Binding-site contacts:
Ligand atom C1 contacts residue GLY279 of chain 1.B at 4.0 Å.
Ligand atom C3 contacts residue PHE85 of chain 1.B at 3.8 Å (hydrophobic).
Ligand atom C10 contacts residue ASN275 of chain 1.B at 4.2 Å.
Ligand atom C8 contacts residue HEM1 of chain 1.G at 3.6 Å.
Ligand atom C4 contacts residue PHE96 of chain 1.B at 3.9 Å (hydrophobic).
Ligand atom C10 contacts residue HEM1 of chain 1.G at 3.2 Å.
Ligand atom C5 contacts residue ASN275 of chain 1.B at 3.9 Å.
Ligand atom C7 contacts residue GLY279 of chain 1.B at 4.1 Å.
Ligand atom C5 contacts residue PHE96 of chain 1.B at 4.1 Å (hydrophobic).
Ligand atom C7 contacts residue THR283 of chain 1.B at 3.9 Å.
Ligand atom C3 contacts residue PHE458 of chain 1.B at 3.9 Å (hydrophobic).
Ligand atom C7 contacts residue PHE458 of chain 1.B at 4.4 Å (hydrophobic).
Ligand atom C8 contacts residue THR283 of chain 1.B at 3.3 Å.
Ligand atom C10 contacts residue VAL95 of chain 1.B at 3.9 Å (hydrophobic).
Ligand atom C9 contacts residue GLY279 of chain 1.B at 4.1 Å.
Ligand atom C5 contacts residue PHE89 of chain 1.B at 3.9 Å (hydrophobic).
Ligand atom C1 contacts residue ILE278 of chain 1.B at 4.3 Å (hydrophobic).
Ligand atom N1 contacts residue ILE278 of chain 1.B at 4.0 Å.
Ligand atom C8 contacts residue GLY279 of chain 1.B at 4.1 Å.
Ligand atom C10 contacts residue GLY279 of chain 1.B at 4.0 Å.
Ligand atom C5 contacts residue PHE85 of chain 1.B at 4.0 Å (hydrophobic).
Ligand atom C7 contacts residue PHE187 of chain 1.B at 3.9 Å (hydrophobic).
Ligand atom N1 contacts residue ASN275 of chain 1.B at 3.7 Å.
Ligand atom N1 contacts residue GLY279 of chain 1.B at 4.3 Å.
Ligand atom C6 contacts residue LEU348 of chain 1.B at 4.2 Å (hydrophobic).
Ligand atom C5 contacts residue ILE278 of chain 1.B at 4.4 Å (hydrophobic).
Ligand atom N2 contacts residue GLY279 of chain 1.B at 4.0 Å.
Ligand atom C9 contacts residue HEM1 of chain 1.G at 2.5 Å.
Ligand atom C4 contacts residue PHE85 of chain 1.B at 3.5 Å (hydrophobic).
Ligand atom N2 contacts residue HEM1 of chain 1.G at 3.5 Å (h-bond).
Ligand atom C1 contacts residue ASN275 of chain 1.B at 3.9 Å.
Ligand atom C6 contacts residue PHE458 of chain 1.B at 4.4 Å (hydrophobic).

Sequence of chain 1.B:
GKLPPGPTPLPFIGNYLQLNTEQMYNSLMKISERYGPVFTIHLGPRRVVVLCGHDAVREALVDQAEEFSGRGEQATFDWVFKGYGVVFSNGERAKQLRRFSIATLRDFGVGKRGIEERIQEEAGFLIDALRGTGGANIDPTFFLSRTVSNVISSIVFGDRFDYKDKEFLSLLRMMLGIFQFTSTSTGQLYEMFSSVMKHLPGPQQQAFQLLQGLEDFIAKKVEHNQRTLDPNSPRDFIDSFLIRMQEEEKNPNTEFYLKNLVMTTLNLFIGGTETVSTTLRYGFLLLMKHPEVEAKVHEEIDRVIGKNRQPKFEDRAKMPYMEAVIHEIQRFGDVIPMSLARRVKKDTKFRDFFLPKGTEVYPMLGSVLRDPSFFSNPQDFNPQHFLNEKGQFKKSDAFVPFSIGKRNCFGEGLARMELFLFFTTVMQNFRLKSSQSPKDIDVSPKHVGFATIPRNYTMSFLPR

The small molecule below binds the protein below.
Small molecule (SMILES): CN1CCC[C@H]1c1cccnc1